Binding-site contacts:
Ligand atom O5 contacts residue ASN332 of chain 1.A at 2.3 Å (h-bond).
Ligand atom O7 contacts residue ASN332 of chain 1.A at 3.0 Å (h-bond).
Ligand atom C7 contacts residue ASN332 of chain 1.A at 3.2 Å.
Ligand atom C6 contacts residue SER334 of chain 1.A at 4.5 Å.
Ligand atom N2 contacts residue ASN332 of chain 1.A at 3.0 Å (h-bond).
Ligand atom C4 contacts residue ASN332 of chain 1.A at 4.2 Å.
Ligand atom C5 contacts residue ASN332 of chain 1.A at 3.7 Å.
Ligand atom C8 contacts residue ASN332 of chain 1.A at 4.5 Å.
Ligand atom O5 contacts residue VAL335 of chain 1.A at 3.8 Å.
Ligand atom O5 contacts residue SER334 of chain 1.A at 3.8 Å.
Ligand atom O6 contacts residue VAL335 of chain 1.A at 4.0 Å.
Ligand atom C3 contacts residue ASN332 of chain 1.A at 3.8 Å.
Ligand atom C1 contacts residue ASN332 of chain 1.A at 1.4 Å.
Ligand atom C5 contacts residue SER334 of chain 1.A at 4.2 Å.
Ligand atom C2 contacts residue ASN332 of chain 1.A at 2.4 Å.
Ligand atom C1 contacts residue SER334 of chain 1.A at 4.2 Å.

A small-molecule ligand and the protein it binds are described below.
Small molecule (SMILES): CC(=O)N[C@@H]1[C@@H](O)[C@H](O)[C@@H](CO)O[C@H]1O

Sequence of chain 1.A:
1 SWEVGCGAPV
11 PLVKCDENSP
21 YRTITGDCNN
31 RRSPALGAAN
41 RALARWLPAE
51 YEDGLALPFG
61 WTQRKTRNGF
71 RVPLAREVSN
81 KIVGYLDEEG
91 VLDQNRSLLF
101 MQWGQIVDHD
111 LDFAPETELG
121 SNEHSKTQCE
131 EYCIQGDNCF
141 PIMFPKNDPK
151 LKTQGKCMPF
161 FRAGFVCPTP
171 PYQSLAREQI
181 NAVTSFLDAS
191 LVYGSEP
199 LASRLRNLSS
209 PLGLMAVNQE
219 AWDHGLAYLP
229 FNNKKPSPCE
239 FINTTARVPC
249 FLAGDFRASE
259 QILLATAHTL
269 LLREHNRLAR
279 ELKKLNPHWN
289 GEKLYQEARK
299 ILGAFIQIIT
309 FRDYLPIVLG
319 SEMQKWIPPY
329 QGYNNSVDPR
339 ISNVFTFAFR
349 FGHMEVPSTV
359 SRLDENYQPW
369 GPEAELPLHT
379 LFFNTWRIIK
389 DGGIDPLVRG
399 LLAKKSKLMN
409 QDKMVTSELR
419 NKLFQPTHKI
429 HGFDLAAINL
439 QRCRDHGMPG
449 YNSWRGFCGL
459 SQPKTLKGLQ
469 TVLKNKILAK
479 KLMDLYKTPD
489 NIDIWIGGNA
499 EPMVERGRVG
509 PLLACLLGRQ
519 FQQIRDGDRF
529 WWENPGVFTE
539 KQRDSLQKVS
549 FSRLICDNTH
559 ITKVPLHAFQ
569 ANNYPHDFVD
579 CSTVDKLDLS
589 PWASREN